Sequence of chain 4.A:
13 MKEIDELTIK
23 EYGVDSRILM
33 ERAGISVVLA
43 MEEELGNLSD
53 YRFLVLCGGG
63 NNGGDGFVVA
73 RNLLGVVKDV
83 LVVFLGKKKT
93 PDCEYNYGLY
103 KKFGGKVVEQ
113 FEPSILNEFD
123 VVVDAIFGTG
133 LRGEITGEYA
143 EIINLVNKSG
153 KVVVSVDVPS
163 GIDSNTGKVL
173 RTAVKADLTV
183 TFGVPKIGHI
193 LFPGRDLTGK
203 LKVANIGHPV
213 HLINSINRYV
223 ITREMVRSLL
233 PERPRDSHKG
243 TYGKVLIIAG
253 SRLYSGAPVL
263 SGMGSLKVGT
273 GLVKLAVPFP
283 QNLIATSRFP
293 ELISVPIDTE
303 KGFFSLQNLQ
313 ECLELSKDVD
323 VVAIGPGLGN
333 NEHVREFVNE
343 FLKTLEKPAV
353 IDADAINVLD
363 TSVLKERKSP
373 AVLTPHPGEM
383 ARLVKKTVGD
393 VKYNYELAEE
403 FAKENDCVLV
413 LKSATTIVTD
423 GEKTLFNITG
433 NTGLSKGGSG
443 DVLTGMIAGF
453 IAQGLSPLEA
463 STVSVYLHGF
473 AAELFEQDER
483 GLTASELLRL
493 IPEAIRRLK

Sequence of chain 8.A:
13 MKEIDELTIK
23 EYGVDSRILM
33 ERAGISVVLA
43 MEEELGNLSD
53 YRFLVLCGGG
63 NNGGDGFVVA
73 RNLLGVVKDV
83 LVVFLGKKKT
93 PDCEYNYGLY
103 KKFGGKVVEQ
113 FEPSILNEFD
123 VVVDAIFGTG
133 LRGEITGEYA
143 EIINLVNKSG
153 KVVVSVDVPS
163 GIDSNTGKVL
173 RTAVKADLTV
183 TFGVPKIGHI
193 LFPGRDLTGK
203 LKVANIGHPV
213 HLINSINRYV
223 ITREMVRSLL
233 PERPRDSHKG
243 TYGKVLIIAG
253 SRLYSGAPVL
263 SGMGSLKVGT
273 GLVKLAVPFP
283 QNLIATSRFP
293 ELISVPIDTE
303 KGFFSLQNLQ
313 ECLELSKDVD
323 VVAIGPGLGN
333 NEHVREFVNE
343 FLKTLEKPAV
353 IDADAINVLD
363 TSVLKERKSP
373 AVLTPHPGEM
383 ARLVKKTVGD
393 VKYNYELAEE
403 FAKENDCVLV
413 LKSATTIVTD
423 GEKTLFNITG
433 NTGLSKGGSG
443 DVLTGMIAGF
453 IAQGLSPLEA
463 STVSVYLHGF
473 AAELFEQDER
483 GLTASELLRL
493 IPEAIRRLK

Binding-site contacts:
Ligand atom CD2 contacts residue GLU45 of chain 4.A at 3.7 Å.
Ligand atom CD2 contacts residue LEU41 of chain 4.A at 3.4 Å (hydrophobic).
Ligand atom CD1 contacts residue ASN207 of chain 4.A at 3.5 Å.
Ligand atom CZ contacts residue ALA42 of chain 4.A at 3.6 Å (hydrophobic).
Ligand atom CD1 contacts residue SER38 of chain 4.A at 3.8 Å.
Ligand atom N contacts residue GLU44 of chain 8.A at 3.1 Å (salt-bridge).
Ligand atom NE1 contacts residue ASN207 of chain 4.A at 3.5 Å (h-bond).
Ligand atom NE1 contacts residue VAL40 of chain 8.A at 3.9 Å.
Ligand atom N contacts residue VAL205 of chain 4.A at 2.8 Å (h-bond).
Ligand atom CE3 contacts residue LEU41 of chain 8.A at 3.9 Å (hydrophobic).
Ligand atom CZ2 contacts residue ASN207 of chain 4.A at 3.7 Å.
Ligand atom O contacts residue LYS204 of chain 4.A at 3.8 Å.
Ligand atom CA contacts residue GLU44 of chain 8.A at 3.8 Å.
Ligand atom CZ contacts residue SER38 of chain 4.A at 3.5 Å.
Ligand atom CD1 contacts residue ASN74 of chain 8.A at 3.9 Å.
Ligand atom CG contacts residue VAL40 of chain 8.A at 3.8 Å (hydrophobic).
Ligand atom O contacts residue VAL205 of chain 4.A at 3.5 Å (h-bond).
Ligand atom CE1 contacts residue SER38 of chain 4.A at 3.9 Å.
Ligand atom N contacts residue GLU44 of chain 8.A at 2.9 Å (salt-bridge).
Ligand atom O contacts residue VAL205 of chain 4.A at 2.9 Å (h-bond).
Ligand atom CZ2 contacts residue ASN74 of chain 8.A at 3.5 Å.
Ligand atom CH2 contacts residue ARG34 of chain 4.A at 3.5 Å.
Ligand atom CD2 contacts residue VAL40 of chain 8.A at 3.6 Å (hydrophobic).
Ligand atom O contacts residue ALA206 of chain 4.A at 3.2 Å.
Ligand atom CE2 contacts residue ASN207 of chain 4.A at 3.5 Å.
Ligand atom CD1 contacts residue VAL40 of chain 8.A at 3.9 Å (hydrophobic).
Ligand atom CE1 contacts residue ALA206 of chain 4.A at 3.9 Å (hydrophobic).
Ligand atom NE1 contacts residue ASN74 of chain 8.A at 3.0 Å (h-bond).
Ligand atom O contacts residue ASN207 of chain 4.A at 2.8 Å (h-bond).
Ligand atom O contacts residue ASN207 of chain 4.A at 3.2 Å (h-bond).
Ligand atom CZ2 contacts residue ARG34 of chain 4.A at 3.7 Å.
Ligand atom CA contacts residue VAL205 of chain 4.A at 3.2 Å (hydrophobic).
Ligand atom CA contacts residue VAL205 of chain 4.A at 3.9 Å (hydrophobic).
Ligand atom CE2 contacts residue GLU45 of chain 4.A at 3.8 Å.
Ligand atom CE2 contacts residue VAL40 of chain 8.A at 3.7 Å (hydrophobic).
Ligand atom CA contacts residue GLU44 of chain 8.A at 3.9 Å.
Ligand atom CH2 contacts residue ILE37 of chain 8.A at 3.9 Å (hydrophobic).
Ligand atom C contacts residue VAL205 of chain 4.A at 3.4 Å (hydrophobic).
Ligand atom C contacts residue GLU44 of chain 8.A at 3.8 Å.
Ligand atom CB contacts residue GLU44 of chain 8.A at 3.5 Å.

A small-molecule ligand and the protein it binds are described below.
Small molecule (SMILES): CC(C)C[C@H](NC(=O)[C@H](CC1=CN=C2C=CC=CC12)NC(=O)[C@H](C)N)C(=O)N[C@@H](Cc1ccccc1)C(=O)N[C@@H](CCC(=O)O)C(=O)N[C@@H](C)C=O